The small molecule below binds the protein below.
Small molecule (SMILES): CC(=O)N[C@@H]1[C@@H](O)[C@H](O)[C@@H](CO)O[C@H]1O

Binding-site contacts:
Ligand atom C3 contacts residue ASN153 of chain 3.B at 4.3 Å.
Ligand atom N2 contacts residue ASN143 of chain 3.B at 3.6 Å.
Ligand atom O3 contacts residue ASN153 of chain 3.B at 3.3 Å (h-bond).
Ligand atom O7 contacts residue ASN143 of chain 3.B at 2.9 Å (h-bond).
Ligand atom C4 contacts residue ASN143 of chain 3.B at 3.6 Å.
Ligand atom O6 contacts residue ASN143 of chain 3.B at 3.2 Å (h-bond).
Ligand atom O7 contacts residue ASN153 of chain 3.B at 4.1 Å.
Ligand atom C5 contacts residue ASN143 of chain 3.B at 3.2 Å.
Ligand atom O6 contacts residue ARG142 of chain 3.B at 4.1 Å.
Ligand atom C2 contacts residue ASN143 of chain 3.B at 2.6 Å.
Ligand atom C6 contacts residue ASN143 of chain 3.B at 3.3 Å.
Ligand atom C3 contacts residue ASN143 of chain 3.B at 3.7 Å.
Ligand atom C7 contacts residue ASN143 of chain 3.B at 3.8 Å.
Ligand atom C4 contacts residue ASN153 of chain 3.B at 4.5 Å.
Ligand atom O5 contacts residue ASN143 of chain 3.B at 2.4 Å (h-bond).
Ligand atom C1 contacts residue ASN143 of chain 3.B at 1.5 Å.
Ligand atom O4 contacts residue ARG142 of chain 3.B at 4.2 Å.
Ligand atom C6 contacts residue ARG142 of chain 3.B at 3.8 Å.

Sequence of chain 3.B:
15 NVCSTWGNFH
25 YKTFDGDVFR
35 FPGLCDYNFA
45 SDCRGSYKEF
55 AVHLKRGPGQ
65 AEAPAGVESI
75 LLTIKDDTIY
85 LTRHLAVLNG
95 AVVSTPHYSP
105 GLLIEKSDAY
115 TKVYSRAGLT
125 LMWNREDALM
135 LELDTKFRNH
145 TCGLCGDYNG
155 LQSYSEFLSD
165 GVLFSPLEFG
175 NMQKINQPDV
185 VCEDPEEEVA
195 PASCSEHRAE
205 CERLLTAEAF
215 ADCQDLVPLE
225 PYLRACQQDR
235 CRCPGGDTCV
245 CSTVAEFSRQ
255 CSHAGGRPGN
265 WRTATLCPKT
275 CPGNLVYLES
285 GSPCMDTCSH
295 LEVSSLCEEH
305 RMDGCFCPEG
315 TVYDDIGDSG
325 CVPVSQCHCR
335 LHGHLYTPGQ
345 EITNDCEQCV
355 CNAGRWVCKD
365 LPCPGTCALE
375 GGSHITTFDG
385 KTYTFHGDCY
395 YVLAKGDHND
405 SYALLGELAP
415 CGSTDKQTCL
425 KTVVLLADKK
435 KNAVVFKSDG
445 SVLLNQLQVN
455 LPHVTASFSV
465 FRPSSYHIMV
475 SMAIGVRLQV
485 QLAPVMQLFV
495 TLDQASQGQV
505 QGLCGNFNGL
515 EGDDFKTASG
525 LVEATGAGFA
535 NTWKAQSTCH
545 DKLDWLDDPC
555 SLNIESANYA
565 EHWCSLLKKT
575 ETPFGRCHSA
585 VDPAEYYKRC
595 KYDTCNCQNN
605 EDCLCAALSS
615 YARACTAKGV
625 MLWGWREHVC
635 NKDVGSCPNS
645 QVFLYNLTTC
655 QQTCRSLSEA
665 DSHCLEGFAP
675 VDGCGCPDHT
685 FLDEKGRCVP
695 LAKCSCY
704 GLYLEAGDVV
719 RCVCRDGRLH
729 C